The small molecule below binds the protein below.
Small molecule (SMILES): N[C@@H](CCC(=O)O)C(=O)O

Binding-site contacts:
Ligand atom CA contacts residue GLU193 of chain 1.E at 3.4 Å.
Ligand atom CB contacts residue GLU193 of chain 1.E at 4.0 Å.
Ligand atom CG contacts residue LEU138 of chain 1.E at 3.6 Å (hydrophobic).
Ligand atom CA contacts residue TYR61 of chain 1.E at 4.0 Å (hydrophobic).
Ligand atom OXT contacts residue SER142 of chain 1.E at 3.9 Å.
Ligand atom OE2 contacts residue SER142 of chain 1.E at 3.3 Å (h-bond).
Ligand atom OE1 contacts residue THR143 of chain 1.E at 2.7 Å (h-bond).
Ligand atom CA contacts residue THR91 of chain 1.E at 3.4 Å.
Ligand atom CD contacts residue THR143 of chain 1.E at 3.2 Å.
Ligand atom OXT contacts residue LEU90 of chain 1.E at 3.6 Å.
Ligand atom N contacts residue THR91 of chain 1.E at 2.8 Å (h-bond).
Ligand atom OE2 contacts residue GLY141 of chain 1.E at 3.7 Å.
Ligand atom OXT contacts residue ARG96 of chain 1.E at 2.8 Å (salt-bridge).
Ligand atom C contacts residue THR91 of chain 1.E at 3.6 Å.
Ligand atom N contacts residue SER142 of chain 1.E at 4.1 Å.
Ligand atom CB contacts residue LEU138 of chain 1.E at 3.9 Å (hydrophobic).
Ligand atom CG contacts residue GLU193 of chain 1.E at 3.5 Å.
Ligand atom CD contacts residue GLU193 of chain 1.E at 3.9 Å.
Ligand atom C contacts residue SER142 of chain 1.E at 3.3 Å.
Ligand atom CD contacts residue LEU138 of chain 1.E at 3.9 Å (hydrophobic).
Ligand atom OXT contacts residue TYR61 of chain 1.E at 3.5 Å.
Ligand atom N contacts residue GLU193 of chain 1.E at 2.7 Å (salt-bridge).
Ligand atom CA contacts residue SER142 of chain 1.E at 3.2 Å.
Ligand atom N contacts residue TYR220 of chain 1.E at 3.7 Å.
Ligand atom C contacts residue TYR61 of chain 1.E at 3.6 Å (hydrophobic).
Ligand atom OE1 contacts residue GLU193 of chain 1.E at 3.7 Å.
Ligand atom C contacts residue ARG96 of chain 1.E at 3.4 Å.
Ligand atom O contacts residue GLY141 of chain 1.E at 3.3 Å.
Ligand atom O contacts residue ARG96 of chain 1.E at 2.7 Å (salt-bridge).
Ligand atom CB contacts residue TYR61 of chain 1.E at 3.5 Å (hydrophobic).
Ligand atom CA contacts residue PRO89 of chain 1.E at 4.1 Å (hydrophobic).
Ligand atom N contacts residue TYR61 of chain 1.E at 4.0 Å.
Ligand atom CG contacts residue TYR61 of chain 1.E at 4.3 Å (hydrophobic).
Ligand atom OE2 contacts residue LEU138 of chain 1.E at 4.0 Å.
Ligand atom OXT contacts residue THR91 of chain 1.E at 2.9 Å (h-bond).
Ligand atom O contacts residue TYR61 of chain 1.E at 3.4 Å.
Ligand atom N contacts residue PRO89 of chain 1.E at 2.9 Å (h-bond).
Ligand atom OXT contacts residue PRO89 of chain 1.E at 3.7 Å.
Ligand atom O contacts residue SER142 of chain 1.E at 2.8 Å (h-bond).
Ligand atom OE2 contacts residue THR143 of chain 1.E at 3.1 Å (h-bond).

Sequence of chain 1.E:
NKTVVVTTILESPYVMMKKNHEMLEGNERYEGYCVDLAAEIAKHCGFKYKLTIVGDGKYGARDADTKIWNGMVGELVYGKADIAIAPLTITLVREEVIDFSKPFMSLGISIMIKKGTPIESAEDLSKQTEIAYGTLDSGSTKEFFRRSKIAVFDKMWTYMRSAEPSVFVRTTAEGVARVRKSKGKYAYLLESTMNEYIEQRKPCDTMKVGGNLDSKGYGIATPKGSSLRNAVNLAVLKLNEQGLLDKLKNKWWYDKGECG